Binding-site contacts:
Ligand atom C03 contacts residue MET165 of chain 1.B at 4.4 Å (hydrophobic).
Ligand atom O01 contacts residue ASN142 of chain 1.B at 3.9 Å.
Ligand atom C08 contacts residue LEU141 of chain 1.B at 4.0 Å (hydrophobic).
Ligand atom C03 contacts residue CYS145 of chain 1.B at 3.6 Å (hydrophobic).
Ligand atom N04 contacts residue MET165 of chain 1.B at 4.1 Å.
Ligand atom C05 contacts residue GLU166 of chain 1.B at 3.4 Å.
Ligand atom C06 contacts residue LEU141 of chain 1.B at 3.9 Å (hydrophobic).
Ligand atom C03 contacts residue GLU166 of chain 1.B at 4.3 Å.
Ligand atom C02 contacts residue CYS145 of chain 1.B at 4.1 Å (hydrophobic).
Ligand atom C08 contacts residue ASN142 of chain 1.B at 3.6 Å.
Ligand atom N04 contacts residue GLU166 of chain 1.B at 3.9 Å.
Ligand atom C02 contacts residue LEU141 of chain 1.B at 4.4 Å (hydrophobic).
Ligand atom CL07 contacts residue ASN142 of chain 1.B at 4.1 Å.
Ligand atom C06 contacts residue PHE140 of chain 1.B at 4.2 Å (hydrophobic).
Ligand atom C05 contacts residue SER144 of chain 1.B at 4.1 Å.
Ligand atom C03 contacts residue SER144 of chain 1.B at 3.8 Å.
Ligand atom CL07 contacts residue PHE140 of chain 1.B at 3.6 Å.
Ligand atom CL07 contacts residue LEU141 of chain 1.B at 4.0 Å.
Ligand atom CL07 contacts residue SER1 of chain 1.A at 3.7 Å.
Ligand atom N04 contacts residue PHE140 of chain 1.B at 4.1 Å.
Ligand atom C02 contacts residue ASN142 of chain 1.B at 4.0 Å.
Ligand atom C05 contacts residue LEU141 of chain 1.B at 4.2 Å (hydrophobic).
Ligand atom C05 contacts residue HIS172 of chain 1.B at 4.5 Å.
Ligand atom C06 contacts residue GLU166 of chain 1.B at 3.9 Å.
Ligand atom C05 contacts residue PHE140 of chain 1.B at 3.9 Å (hydrophobic).
Ligand atom N04 contacts residue HIS163 of chain 1.B at 2.9 Å (h-bond).
Ligand atom C05 contacts residue HIS163 of chain 1.B at 3.8 Å.
Ligand atom O01 contacts residue GLY143 of chain 1.B at 4.4 Å.
Ligand atom C03 contacts residue HIS163 of chain 1.B at 3.6 Å.
Ligand atom CL07 contacts residue GLU166 of chain 1.B at 3.1 Å.
Ligand atom C06 contacts residue ASN142 of chain 1.B at 4.0 Å.
Ligand atom N04 contacts residue LEU141 of chain 1.B at 4.5 Å.
Ligand atom N04 contacts residue SER144 of chain 1.B at 3.6 Å (h-bond).
Ligand atom O01 contacts residue CYS145 of chain 1.B at 3.8 Å.

Sequence of chain 1.A:
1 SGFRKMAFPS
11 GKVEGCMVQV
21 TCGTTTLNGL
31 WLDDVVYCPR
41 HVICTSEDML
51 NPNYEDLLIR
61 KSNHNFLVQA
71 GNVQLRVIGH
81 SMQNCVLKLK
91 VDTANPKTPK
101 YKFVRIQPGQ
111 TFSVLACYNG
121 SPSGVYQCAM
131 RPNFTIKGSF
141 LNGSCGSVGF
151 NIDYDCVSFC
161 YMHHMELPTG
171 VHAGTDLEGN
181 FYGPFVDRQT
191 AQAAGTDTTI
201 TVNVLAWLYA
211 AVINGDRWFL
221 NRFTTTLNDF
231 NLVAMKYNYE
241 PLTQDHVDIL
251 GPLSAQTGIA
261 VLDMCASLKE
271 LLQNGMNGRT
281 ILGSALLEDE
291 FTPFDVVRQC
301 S

Sequence of chain 1.B:
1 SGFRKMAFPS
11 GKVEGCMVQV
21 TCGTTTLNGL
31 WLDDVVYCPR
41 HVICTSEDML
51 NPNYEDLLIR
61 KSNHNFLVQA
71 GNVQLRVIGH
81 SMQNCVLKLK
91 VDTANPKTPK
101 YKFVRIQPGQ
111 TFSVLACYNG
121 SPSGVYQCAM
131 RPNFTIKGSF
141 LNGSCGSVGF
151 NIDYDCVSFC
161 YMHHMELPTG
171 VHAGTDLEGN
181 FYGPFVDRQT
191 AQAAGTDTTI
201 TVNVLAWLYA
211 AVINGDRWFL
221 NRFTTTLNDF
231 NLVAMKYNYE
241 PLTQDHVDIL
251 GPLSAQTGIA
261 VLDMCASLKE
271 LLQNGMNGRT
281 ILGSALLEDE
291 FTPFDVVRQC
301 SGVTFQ

This small molecule binds to this protein.
Small molecule (SMILES): Oc1cncc(Cl)c1